Sequence of chain 4.A:
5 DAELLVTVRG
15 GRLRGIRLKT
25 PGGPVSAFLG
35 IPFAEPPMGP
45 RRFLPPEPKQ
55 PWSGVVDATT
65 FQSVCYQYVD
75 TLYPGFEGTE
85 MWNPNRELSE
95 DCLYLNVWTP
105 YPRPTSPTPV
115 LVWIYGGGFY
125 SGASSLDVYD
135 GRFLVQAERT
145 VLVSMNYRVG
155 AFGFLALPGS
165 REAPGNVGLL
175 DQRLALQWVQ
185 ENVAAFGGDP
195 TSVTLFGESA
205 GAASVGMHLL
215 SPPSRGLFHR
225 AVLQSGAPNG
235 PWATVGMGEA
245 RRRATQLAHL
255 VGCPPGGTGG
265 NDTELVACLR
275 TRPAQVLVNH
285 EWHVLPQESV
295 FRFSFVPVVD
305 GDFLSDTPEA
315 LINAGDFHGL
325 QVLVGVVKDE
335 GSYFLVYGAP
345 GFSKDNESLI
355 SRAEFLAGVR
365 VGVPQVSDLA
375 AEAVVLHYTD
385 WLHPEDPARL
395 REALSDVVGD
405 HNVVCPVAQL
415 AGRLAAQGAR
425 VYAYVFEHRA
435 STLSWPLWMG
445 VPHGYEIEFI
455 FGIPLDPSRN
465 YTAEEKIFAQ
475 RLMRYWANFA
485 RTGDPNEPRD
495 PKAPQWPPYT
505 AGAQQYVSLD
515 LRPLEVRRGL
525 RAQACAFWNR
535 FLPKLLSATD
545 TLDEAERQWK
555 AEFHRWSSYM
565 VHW

A protein and the small-molecule ligand that binds it are described below.
Small molecule (SMILES): Nc1c2c(nc3cc(Cl)ccc13)C[C@H]1C=C(CCO)C[C@@H]2C1

Binding-site contacts:
Ligand atom C9 contacts residue GLY121 of chain 4.A at 3.6 Å.
Ligand atom C2 contacts residue HIS447 of chain 4.A at 3.4 Å.
Ligand atom C7 contacts residue HIS447 of chain 4.A at 3.7 Å.
Ligand atom C7 contacts residue GLY121 of chain 4.A at 3.9 Å.
Ligand atom C16 contacts residue TYR337 of chain 4.A at 3.6 Å (hydrophobic).
Ligand atom N1 contacts residue TRP86 of chain 4.A at 3.6 Å.
Ligand atom O1 contacts residue GLY122 of chain 4.A at 3.0 Å (h-bond).
Ligand atom C18 contacts residue TYR337 of chain 4.A at 3.5 Å (hydrophobic).
Ligand atom C13 contacts residue TRP86 of chain 4.A at 3.7 Å (hydrophobic).
Ligand atom O1 contacts residue SER203 of chain 4.A at 2.3 Å (h-bond).
Ligand atom C17 contacts residue TRP439 of chain 4.A at 3.3 Å (hydrophobic).
Ligand atom C16 contacts residue TRP86 of chain 4.A at 3.9 Å (hydrophobic).
Ligand atom C1 contacts residue TYR337 of chain 4.A at 3.5 Å (hydrophobic).
Ligand atom N1 contacts residue TYR337 of chain 4.A at 3.9 Å.
Ligand atom O1 contacts residue GLY121 of chain 4.A at 3.6 Å (h-bond).
Ligand atom C3 contacts residue HIS447 of chain 4.A at 3.6 Å.
Ligand atom C4 contacts residue TRP86 of chain 4.A at 3.8 Å (hydrophobic).
Ligand atom C2 contacts residue TYR449 of chain 4.A at 3.8 Å (hydrophobic).
Ligand atom C6 contacts residue GLU202 of chain 4.A at 3.9 Å.
Ligand atom C14 contacts residue TYR337 of chain 4.A at 3.8 Å (hydrophobic).
Ligand atom C2 contacts residue TYR337 of chain 4.A at 3.5 Å (hydrophobic).
Ligand atom CL1 contacts residue TRP439 of chain 4.A at 3.4 Å.
Ligand atom CL1 contacts residue TYR337 of chain 4.A at 3.3 Å.
Ligand atom N2 contacts residue TRP86 of chain 4.A at 3.7 Å.
Ligand atom C3 contacts residue TRP86 of chain 4.A at 3.7 Å (hydrophobic).
Ligand atom C10 contacts residue PHE338 of chain 4.A at 3.9 Å (hydrophobic).
Ligand atom C5 contacts residue TRP86 of chain 4.A at 3.8 Å (hydrophobic).
Ligand atom C12 contacts residue TRP86 of chain 4.A at 3.6 Å (hydrophobic).
Ligand atom C7 contacts residue SER203 of chain 4.A at 3.4 Å.
Ligand atom C4 contacts residue HIS447 of chain 4.A at 3.8 Å.
Ligand atom C8 contacts residue GLY121 of chain 4.A at 3.6 Å.
Ligand atom C14 contacts residue TRP86 of chain 4.A at 3.6 Å (hydrophobic).
Ligand atom C10 contacts residue HIS447 of chain 4.A at 3.5 Å.
Ligand atom C15 contacts residue TYR337 of chain 4.A at 3.6 Å (hydrophobic).
Ligand atom C5 contacts residue HIS447 of chain 4.A at 3.8 Å.
Ligand atom C15 contacts residue TRP86 of chain 4.A at 3.5 Å (hydrophobic).
Ligand atom N1 contacts residue HIS447 of chain 4.A at 2.8 Å (h-bond).
Ligand atom C3 contacts residue TYR337 of chain 4.A at 3.6 Å (hydrophobic).
Ligand atom C17 contacts residue TYR337 of chain 4.A at 3.5 Å (hydrophobic).
Ligand atom C10 contacts residue SER203 of chain 4.A at 3.1 Å.